Binding-site contacts:
Ligand atom C1 contacts residue ASN485 of chain 2.A at 1.4 Å.
Ligand atom C4 contacts residue ASN485 of chain 2.A at 4.3 Å.
Ligand atom N2 contacts residue ASN485 of chain 2.A at 3.0 Å (h-bond).
Ligand atom O7 contacts residue ASN485 of chain 2.A at 3.5 Å (h-bond).
Ligand atom O7 contacts residue SER466 of chain 2.A at 4.2 Å.
Ligand atom C8 contacts residue GLU482 of chain 2.A at 3.8 Å.
Ligand atom C7 contacts residue GLU482 of chain 2.A at 4.0 Å.
Ligand atom C3 contacts residue ASN485 of chain 2.A at 3.9 Å.
Ligand atom O5 contacts residue ASN485 of chain 2.A at 2.4 Å (h-bond).
Ligand atom O3 contacts residue ARG465 of chain 2.A at 4.0 Å.
Ligand atom N2 contacts residue GLU482 of chain 2.A at 4.4 Å.
Ligand atom C7 contacts residue ARG465 of chain 2.A at 3.9 Å.
Ligand atom N2 contacts residue ARG465 of chain 2.A at 4.5 Å.
Ligand atom C7 contacts residue ASN485 of chain 2.A at 3.4 Å.
Ligand atom C2 contacts residue ASN485 of chain 2.A at 2.5 Å.
Ligand atom O7 contacts residue GLU482 of chain 2.A at 4.3 Å.
Ligand atom C8 contacts residue LYS469 of chain 2.A at 3.6 Å.
Ligand atom O7 contacts residue ARG465 of chain 2.A at 3.6 Å.
Ligand atom C5 contacts residue ASN485 of chain 2.A at 3.6 Å.
Ligand atom C8 contacts residue ARG465 of chain 2.A at 4.0 Å.

This protein binds this small molecule.
Small molecule (SMILES): CC(=O)N[C@@H]1[C@@H](O)[C@H](O)[C@@H](CO)O[C@H]1O

Sequence of chain 2.A:
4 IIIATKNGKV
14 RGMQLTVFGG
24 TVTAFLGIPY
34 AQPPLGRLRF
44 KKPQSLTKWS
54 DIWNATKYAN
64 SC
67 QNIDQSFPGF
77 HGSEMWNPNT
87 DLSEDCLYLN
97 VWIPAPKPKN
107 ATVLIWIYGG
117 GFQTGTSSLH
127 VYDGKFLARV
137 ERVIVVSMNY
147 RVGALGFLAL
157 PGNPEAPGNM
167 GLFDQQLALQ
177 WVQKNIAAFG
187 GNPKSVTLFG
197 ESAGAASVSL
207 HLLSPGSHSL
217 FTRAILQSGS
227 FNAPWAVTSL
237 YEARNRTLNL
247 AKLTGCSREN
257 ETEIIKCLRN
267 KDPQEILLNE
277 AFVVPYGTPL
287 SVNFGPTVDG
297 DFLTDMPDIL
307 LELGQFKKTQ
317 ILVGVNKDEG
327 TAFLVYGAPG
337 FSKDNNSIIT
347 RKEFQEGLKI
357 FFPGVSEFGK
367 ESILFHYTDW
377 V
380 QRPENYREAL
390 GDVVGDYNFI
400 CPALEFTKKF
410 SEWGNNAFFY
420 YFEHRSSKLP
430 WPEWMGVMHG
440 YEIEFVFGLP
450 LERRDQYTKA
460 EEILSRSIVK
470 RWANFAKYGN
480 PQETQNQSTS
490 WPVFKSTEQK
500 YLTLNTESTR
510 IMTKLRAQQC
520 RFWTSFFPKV